Sequence of chain 4.A:
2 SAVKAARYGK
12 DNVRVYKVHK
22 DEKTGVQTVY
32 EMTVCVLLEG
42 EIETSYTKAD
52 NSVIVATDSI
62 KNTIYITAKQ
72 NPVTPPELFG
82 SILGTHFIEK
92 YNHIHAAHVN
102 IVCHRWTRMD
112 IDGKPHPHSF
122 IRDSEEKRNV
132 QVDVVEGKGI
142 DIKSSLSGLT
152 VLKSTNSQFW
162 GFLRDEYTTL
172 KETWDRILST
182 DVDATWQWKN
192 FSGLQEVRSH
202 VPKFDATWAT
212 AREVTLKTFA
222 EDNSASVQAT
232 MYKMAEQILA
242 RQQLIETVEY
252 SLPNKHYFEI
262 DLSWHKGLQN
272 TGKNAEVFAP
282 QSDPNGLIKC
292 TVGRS

Binding-site contacts:
Ligand atom C2 contacts residue PHE160 of chain 3.A at 3.7 Å (hydrophobic).
Ligand atom C5 contacts residue THR58 of chain 4.A at 3.9 Å.
Ligand atom C5 contacts residue PHE160 of chain 3.A at 3.4 Å (hydrophobic).
Ligand atom N9 contacts residue ARG177 of chain 3.A at 4.0 Å.
Ligand atom N8 contacts residue THR58 of chain 4.A at 3.2 Å (h-bond).
Ligand atom O6 contacts residue GLN229 of chain 3.A at 2.9 Å (h-bond).
Ligand atom O2 contacts residue ARG177 of chain 3.A at 2.8 Å (salt-bridge).
Ligand atom C6 contacts residue GLN229 of chain 3.A at 3.7 Å.
Ligand atom C2 contacts residue GLN229 of chain 3.A at 3.9 Å.
Ligand atom C4 contacts residue PHE160 of chain 3.A at 3.4 Å (hydrophobic).
Ligand atom N9 contacts residue THR58 of chain 4.A at 4.0 Å.
Ligand atom N8 contacts residue ALA57 of chain 4.A at 3.7 Å.
Ligand atom N1 contacts residue GLN229 of chain 3.A at 2.9 Å (h-bond).
Ligand atom C4 contacts residue ASN255 of chain 3.A at 3.8 Å.
Ligand atom N3 contacts residue ASN255 of chain 3.A at 3.3 Å (h-bond).
Ligand atom N3 contacts residue PHE160 of chain 3.A at 3.8 Å.
Ligand atom O6 contacts residue TYR9 of chain 4.A at 3.8 Å.
Ligand atom N1 contacts residue PHE160 of chain 3.A at 3.7 Å.
Ligand atom O2 contacts residue GLN229 of chain 3.A at 3.8 Å.
Ligand atom N8 contacts residue ASP59 of chain 4.A at 3.8 Å.
Ligand atom O2 contacts residue VAL228 of chain 3.A at 2.9 Å (h-bond).
Ligand atom O2 contacts residue PHE160 of chain 3.A at 4.0 Å.
Ligand atom N7 contacts residue ALA57 of chain 4.A at 3.5 Å.
Ligand atom N9 contacts residue LEU171 of chain 3.A at 4.0 Å.
Ligand atom O2 contacts residue ASN255 of chain 3.A at 4.0 Å.
Ligand atom N8 contacts residue LEU171 of chain 3.A at 3.8 Å.
Ligand atom O6 contacts residue PHE160 of chain 3.A at 4.1 Å.
Ligand atom C2 contacts residue ARG177 of chain 3.A at 3.5 Å.
Ligand atom O2 contacts residue SER227 of chain 3.A at 3.6 Å.
Ligand atom N7 contacts residue PHE160 of chain 3.A at 3.6 Å.
Ligand atom C4 contacts residue ARG177 of chain 3.A at 3.7 Å.
Ligand atom O6 contacts residue ILE55 of chain 4.A at 3.5 Å.
Ligand atom N9 contacts residue PHE160 of chain 3.A at 3.5 Å.
Ligand atom O6 contacts residue THR58 of chain 4.A at 3.9 Å.
Ligand atom N8 contacts residue PHE160 of chain 3.A at 3.6 Å.
Ligand atom C2 contacts residue ASN255 of chain 3.A at 3.8 Å.
Ligand atom C6 contacts residue PHE160 of chain 3.A at 3.6 Å (hydrophobic).
Ligand atom C2 contacts residue VAL228 of chain 3.A at 4.0 Å (hydrophobic).
Ligand atom N3 contacts residue ARG177 of chain 3.A at 3.0 Å (salt-bridge).
Ligand atom N7 contacts residue THR58 of chain 4.A at 2.8 Å (h-bond).

Sequence of chain 3.A:
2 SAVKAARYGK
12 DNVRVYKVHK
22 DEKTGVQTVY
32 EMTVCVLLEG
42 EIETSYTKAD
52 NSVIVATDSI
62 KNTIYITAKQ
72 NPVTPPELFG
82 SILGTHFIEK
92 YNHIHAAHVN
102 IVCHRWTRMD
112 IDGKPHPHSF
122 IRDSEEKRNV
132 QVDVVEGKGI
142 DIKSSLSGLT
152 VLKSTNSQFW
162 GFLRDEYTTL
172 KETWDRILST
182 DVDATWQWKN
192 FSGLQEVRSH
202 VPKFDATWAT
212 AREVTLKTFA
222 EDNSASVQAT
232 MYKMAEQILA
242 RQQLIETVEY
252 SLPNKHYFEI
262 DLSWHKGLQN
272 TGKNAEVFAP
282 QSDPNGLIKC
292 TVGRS

This small molecule binds to this protein.
Small molecule (SMILES): O=c1[nH]c(=O)c2nn[nH]c2[nH]1